Binding-site contacts:
Ligand atom N2 contacts residue TYR197 of chain 59.A at 3.4 Å.
Ligand atom C6B contacts residue LEU99 of chain 59.A at 3.9 Å (hydrophobic).
Ligand atom C1B contacts residue LEU99 of chain 59.A at 3.6 Å (hydrophobic).
Ligand atom O1 contacts residue PHE119 of chain 59.A at 3.5 Å.
Ligand atom N1A contacts residue LEU226 of chain 59.A at 3.6 Å.
Ligand atom F3 contacts residue PRO173 of chain 59.A at 2.6 Å.
Ligand atom CM3 contacts residue THR101 of chain 59.A at 3.8 Å.
Ligand atom F1 contacts residue LEU186 of chain 59.A at 3.1 Å.
Ligand atom CM6 contacts residue TRP97 of chain 59.A at 3.6 Å (hydrophobic).
Ligand atom CM2 contacts residue LEU99 of chain 59.A at 3.3 Å (hydrophobic).
Ligand atom F2 contacts residue SER174 of chain 59.A at 3.7 Å.
Ligand atom C3 contacts residue THR101 of chain 59.A at 3.8 Å.
Ligand atom C3A contacts residue LEU226 of chain 59.A at 3.8 Å (hydrophobic).
Ligand atom F3 contacts residue SER174 of chain 59.A at 3.8 Å.
Ligand atom C3A contacts residue LEU186 of chain 59.A at 3.8 Å (hydrophobic).
Ligand atom C6B contacts residue ILE123 of chain 59.A at 3.8 Å (hydrophobic).
Ligand atom O1B contacts residue LEU99 of chain 59.A at 3.6 Å.
Ligand atom CM4 contacts residue ALA149 of chain 59.A at 3.6 Å (hydrophobic).
Ligand atom C4 contacts residue THR101 of chain 59.A at 3.8 Å.
Ligand atom C5B contacts residue ILE123 of chain 59.A at 3.7 Å (hydrophobic).
Ligand atom C3C contacts residue THR121 of chain 59.A at 3.7 Å.
Ligand atom F2 contacts residue VAL175 of chain 59.A at 3.2 Å.
Ligand atom F3 contacts residue MET150 of chain 59.A at 3.8 Å.
Ligand atom N2 contacts residue PHE119 of chain 59.A at 3.5 Å.
Ligand atom C2A contacts residue LEU226 of chain 59.A at 3.8 Å (hydrophobic).
Ligand atom CM4 contacts residue LEU186 of chain 59.A at 3.8 Å (hydrophobic).
Ligand atom CM6 contacts residue ILE123 of chain 59.A at 3.8 Å (hydrophobic).
Ligand atom F3 contacts residue ALA149 of chain 59.A at 3.6 Å.
Ligand atom CM2 contacts residue ILE188 of chain 59.A at 3.6 Å (hydrophobic).
Ligand atom N3A contacts residue TYR151 of chain 59.A at 3.6 Å.
Ligand atom F2 contacts residue ALA149 of chain 59.A at 2.5 Å.
Ligand atom O1A contacts residue LEU226 of chain 59.A at 3.6 Å.
Ligand atom CM2 contacts residue MET191 of chain 59.A at 3.4 Å (hydrophobic).
Ligand atom C2B contacts residue ILE188 of chain 59.A at 3.7 Å (hydrophobic).
Ligand atom C2B contacts residue LEU99 of chain 59.A at 3.4 Å (hydrophobic).
Ligand atom O1 contacts residue TYR197 of chain 59.A at 3.3 Å.
Ligand atom CM4 contacts residue PRO173 of chain 59.A at 3.7 Å (hydrophobic).
Ligand atom C3B contacts residue ILE188 of chain 59.A at 3.5 Å (hydrophobic).
Ligand atom O1A contacts residue LEU186 of chain 59.A at 3.7 Å.
Ligand atom F3 contacts residue TYR151 of chain 59.A at 2.9 Å.

Sequence of chain 59.C:
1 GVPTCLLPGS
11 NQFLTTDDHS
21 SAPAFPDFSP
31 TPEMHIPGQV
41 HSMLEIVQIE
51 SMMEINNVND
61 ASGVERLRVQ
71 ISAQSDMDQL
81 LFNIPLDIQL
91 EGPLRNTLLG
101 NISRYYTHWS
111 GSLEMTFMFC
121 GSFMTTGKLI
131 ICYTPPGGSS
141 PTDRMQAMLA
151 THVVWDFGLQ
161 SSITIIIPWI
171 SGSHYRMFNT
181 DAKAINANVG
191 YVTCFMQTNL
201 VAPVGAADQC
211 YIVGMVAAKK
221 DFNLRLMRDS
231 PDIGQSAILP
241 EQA

A small-molecule ligand and the protein it binds are described below.
Small molecule (SMILES): Cc1cc(CCCOc2c(C)cc(-c3noc(C(F)(F)F)n3)cc2C)on1

Sequence of chain 60.C:
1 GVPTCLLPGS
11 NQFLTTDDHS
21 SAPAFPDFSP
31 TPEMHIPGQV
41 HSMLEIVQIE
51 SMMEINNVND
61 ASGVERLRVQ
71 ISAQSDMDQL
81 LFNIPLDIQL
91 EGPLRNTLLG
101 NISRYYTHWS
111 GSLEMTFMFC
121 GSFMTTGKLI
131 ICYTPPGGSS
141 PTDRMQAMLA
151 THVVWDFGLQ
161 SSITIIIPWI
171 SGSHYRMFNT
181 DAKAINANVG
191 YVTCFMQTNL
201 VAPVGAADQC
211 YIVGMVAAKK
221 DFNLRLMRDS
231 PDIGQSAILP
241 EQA

Sequence of chain 59.A:
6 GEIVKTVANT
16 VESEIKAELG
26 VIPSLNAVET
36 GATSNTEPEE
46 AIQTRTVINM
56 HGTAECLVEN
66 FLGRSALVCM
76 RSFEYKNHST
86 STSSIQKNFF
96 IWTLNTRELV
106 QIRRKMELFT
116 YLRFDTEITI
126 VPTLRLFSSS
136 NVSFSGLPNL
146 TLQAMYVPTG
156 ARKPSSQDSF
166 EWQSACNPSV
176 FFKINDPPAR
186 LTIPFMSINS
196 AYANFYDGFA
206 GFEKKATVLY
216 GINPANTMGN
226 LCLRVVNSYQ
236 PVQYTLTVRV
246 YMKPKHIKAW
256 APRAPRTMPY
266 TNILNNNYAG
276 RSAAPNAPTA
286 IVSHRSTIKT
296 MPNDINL